Binding-site contacts:
Ligand atom O contacts residue TYR88 of chain 1.A at 3.5 Å (h-bond).
Ligand atom CD contacts residue ASN89 of chain 1.A at 4.2 Å.
Ligand atom CG contacts residue ASN89 of chain 1.A at 3.5 Å.
Ligand atom NZ contacts residue ILE33 of chain 1.A at 4.0 Å.
Ligand atom C contacts residue ASP45 of chain 1.A at 4.2 Å.
Ligand atom CG contacts residue ASP45 of chain 1.A at 3.6 Å.
Ligand atom CA contacts residue GLU87 of chain 1.A at 3.8 Å.
Ligand atom CH3 contacts residue VAL38 of chain 1.A at 4.2 Å (hydrophobic).
Ligand atom NH2 contacts residue SER44 of chain 1.A at 3.5 Å (h-bond).
Ligand atom CH3 contacts residue PHE34 of chain 1.A at 3.9 Å (hydrophobic).
Ligand atom CA contacts residue ASP45 of chain 1.A at 4.1 Å.
Ligand atom CE contacts residue TYR88 of chain 1.A at 4.2 Å (hydrophobic).
Ligand atom C contacts residue TYR88 of chain 1.A at 4.0 Å (hydrophobic).
Ligand atom N contacts residue ASP45 of chain 1.A at 3.3 Å (salt-bridge).
Ligand atom N contacts residue GLU87 of chain 1.A at 3.8 Å.
Ligand atom N contacts residue TYR88 of chain 1.A at 3.5 Å (h-bond).
Ligand atom CH3 contacts residue ILE33 of chain 1.A at 3.5 Å (hydrophobic).
Ligand atom CG contacts residue ILE99 of chain 1.A at 3.5 Å (hydrophobic).
Ligand atom CZ contacts residue ASP45 of chain 1.A at 3.7 Å.
Ligand atom O contacts residue PRO90 of chain 1.A at 3.6 Å.
Ligand atom NE contacts residue SER44 of chain 1.A at 3.4 Å (h-bond).
Ligand atom CD contacts residue ASP45 of chain 1.A at 4.2 Å.
Ligand atom N contacts residue TYR88 of chain 1.A at 2.6 Å (h-bond).
Ligand atom OH contacts residue ASN89 of chain 1.A at 3.5 Å (h-bond).
Ligand atom CD contacts residue VAL43 of chain 1.A at 3.7 Å (hydrophobic).
Ligand atom NH1 contacts residue ASP45 of chain 1.A at 3.8 Å.
Ligand atom CA contacts residue TYR88 of chain 1.A at 3.4 Å (hydrophobic).
Ligand atom CH contacts residue VAL38 of chain 1.A at 4.0 Å (hydrophobic).
Ligand atom NH2 contacts residue ASP45 of chain 1.A at 3.8 Å.
Ligand atom CG contacts residue TYR88 of chain 1.A at 3.8 Å (hydrophobic).
Ligand atom C contacts residue TYR88 of chain 1.A at 3.6 Å (hydrophobic).
Ligand atom CA contacts residue TYR88 of chain 1.A at 3.7 Å (hydrophobic).
Ligand atom NZ contacts residue VAL38 of chain 1.A at 4.1 Å.
Ligand atom CA contacts residue ASP45 of chain 1.A at 4.2 Å.
Ligand atom NE contacts residue ASP45 of chain 1.A at 3.6 Å.
Ligand atom CE contacts residue ASN89 of chain 1.A at 3.6 Å.
Ligand atom CB contacts residue ASP45 of chain 1.A at 3.8 Å.
Ligand atom CZ contacts residue SER44 of chain 1.A at 3.9 Å.
Ligand atom CE contacts residue VAL43 of chain 1.A at 4.2 Å (hydrophobic).
Ligand atom OH contacts residue TYR46 of chain 1.A at 3.8 Å.

Sequence of chain 1.A:
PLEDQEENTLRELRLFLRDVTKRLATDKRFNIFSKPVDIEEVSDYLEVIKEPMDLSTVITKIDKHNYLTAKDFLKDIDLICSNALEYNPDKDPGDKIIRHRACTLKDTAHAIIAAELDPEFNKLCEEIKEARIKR

The protein below binds the small molecule below.
Small molecule (SMILES): CC(=O)NCCCC[C@H](NC(=O)CNC(=O)[C@H](CCCN=C(N)N)NC(=O)CNC(=O)[C@@H](N)CS)C(=O)NCC(=O)NCC=O